Binding-site contacts:
Ligand atom F12 contacts residue LEU24 of chain 1.B at 3.1 Å.
Ligand atom C6 contacts residue GLY25 of chain 1.B at 3.6 Å.
Ligand atom C14 contacts residue CYS95 of chain 1.B at 3.2 Å (hydrophobic).
Ligand atom C8 contacts residue ASP102 of chain 1.B at 3.2 Å.
Ligand atom C7 contacts residue ASP102 of chain 1.B at 3.6 Å.
Ligand atom CL19 contacts residue LEU24 of chain 1.B at 3.7 Å.
Ligand atom O5 contacts residue GLY25 of chain 1.B at 2.9 Å (h-bond).
Ligand atom N28 contacts residue GLY25 of chain 1.B at 3.9 Å.
Ligand atom F12 contacts residue PHE94 of chain 1.B at 3.5 Å.
Ligand atom C4 contacts residue LEU24 of chain 1.B at 3.6 Å (hydrophobic).
Ligand atom C26 contacts residue ALA45 of chain 1.B at 3.7 Å (hydrophobic).
Ligand atom N27 contacts residue VAL76 of chain 1.B at 3.8 Å.
Ligand atom C3 contacts residue GLY98 of chain 1.B at 3.6 Å.
Ligand atom C8 contacts residue GLY98 of chain 1.B at 3.6 Å.
Ligand atom C26 contacts residue GLU93 of chain 1.B at 3.7 Å.
Ligand atom C11 contacts residue LEU24 of chain 1.B at 3.4 Å (hydrophobic).
Ligand atom C7 contacts residue GLY98 of chain 1.B at 3.8 Å.
Ligand atom C8 contacts residue TYR29 of chain 1.B at 3.8 Å (hydrophobic).
Ligand atom N15 contacts residue CYS95 of chain 1.B at 3.0 Å (h-bond).
Ligand atom C21 contacts residue LEU145 of chain 1.B at 3.4 Å (hydrophobic).
Ligand atom C16 contacts residue GLU93 of chain 1.B at 3.7 Å.
Ligand atom O25 contacts residue LYS47 of chain 1.B at 3.8 Å.
Ligand atom C7 contacts residue GLY25 of chain 1.B at 3.7 Å.
Ligand atom C9 contacts residue GLY98 of chain 1.B at 3.8 Å.
Ligand atom C3 contacts residue GLY96 of chain 1.B at 3.2 Å.
Ligand atom C21 contacts residue ALA155 of chain 1.B at 3.8 Å (hydrophobic).
Ligand atom CL19 contacts residue TYR29 of chain 1.B at 3.3 Å.
Ligand atom C13 contacts residue LEU24 of chain 1.B at 3.6 Å (hydrophobic).
Ligand atom N15 contacts residue LEU145 of chain 1.B at 3.9 Å.
Ligand atom N27 contacts residue ALA45 of chain 1.B at 3.8 Å.
Ligand atom C9 contacts residue TYR29 of chain 1.B at 3.8 Å (hydrophobic).
Ligand atom O5 contacts residue LEU24 of chain 1.B at 3.2 Å.
Ligand atom N27 contacts residue GLU93 of chain 1.B at 2.7 Å (salt-bridge).
Ligand atom C10 contacts residue LEU24 of chain 1.B at 3.6 Å (hydrophobic).
Ligand atom C17 contacts residue LEU145 of chain 1.B at 3.6 Å (hydrophobic).
Ligand atom C18 contacts residue LEU145 of chain 1.B at 3.9 Å (hydrophobic).
Ligand atom C18 contacts residue LEU24 of chain 1.B at 3.6 Å (hydrophobic).
Ligand atom C4 contacts residue GLY25 of chain 1.B at 3.7 Å.
Ligand atom N28 contacts residue ASP102 of chain 1.B at 3.2 Å (salt-bridge).
Ligand atom C16 contacts residue LEU145 of chain 1.B at 3.6 Å (hydrophobic).

Sequence of chain 1.B:
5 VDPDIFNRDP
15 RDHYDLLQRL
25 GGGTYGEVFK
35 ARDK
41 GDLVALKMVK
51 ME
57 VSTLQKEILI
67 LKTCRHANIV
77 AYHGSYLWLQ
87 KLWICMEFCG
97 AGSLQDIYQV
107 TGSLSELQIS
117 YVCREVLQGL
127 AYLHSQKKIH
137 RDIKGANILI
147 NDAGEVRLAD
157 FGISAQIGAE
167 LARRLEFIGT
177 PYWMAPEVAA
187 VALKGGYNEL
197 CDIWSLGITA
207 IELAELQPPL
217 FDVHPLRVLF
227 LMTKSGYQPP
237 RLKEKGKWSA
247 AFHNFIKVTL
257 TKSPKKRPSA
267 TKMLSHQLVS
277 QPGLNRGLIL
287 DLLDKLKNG

A protein and the small-molecule ligand that binds it are described below.
Small molecule (SMILES): CN(C)C(=O)c1c(N)ccc(-c2cnc3c(c2Cl)[C@@]2(CC[C@@H](O)C2)CN3)c1F